The protein below binds the small molecule below.
Small molecule (SMILES): O=P(O)(O)OC[C@H]1O[C@](O)(COP(=O)(O)O)[C@@H](O)[C@@H]1O

Sequence of chain 1.D:
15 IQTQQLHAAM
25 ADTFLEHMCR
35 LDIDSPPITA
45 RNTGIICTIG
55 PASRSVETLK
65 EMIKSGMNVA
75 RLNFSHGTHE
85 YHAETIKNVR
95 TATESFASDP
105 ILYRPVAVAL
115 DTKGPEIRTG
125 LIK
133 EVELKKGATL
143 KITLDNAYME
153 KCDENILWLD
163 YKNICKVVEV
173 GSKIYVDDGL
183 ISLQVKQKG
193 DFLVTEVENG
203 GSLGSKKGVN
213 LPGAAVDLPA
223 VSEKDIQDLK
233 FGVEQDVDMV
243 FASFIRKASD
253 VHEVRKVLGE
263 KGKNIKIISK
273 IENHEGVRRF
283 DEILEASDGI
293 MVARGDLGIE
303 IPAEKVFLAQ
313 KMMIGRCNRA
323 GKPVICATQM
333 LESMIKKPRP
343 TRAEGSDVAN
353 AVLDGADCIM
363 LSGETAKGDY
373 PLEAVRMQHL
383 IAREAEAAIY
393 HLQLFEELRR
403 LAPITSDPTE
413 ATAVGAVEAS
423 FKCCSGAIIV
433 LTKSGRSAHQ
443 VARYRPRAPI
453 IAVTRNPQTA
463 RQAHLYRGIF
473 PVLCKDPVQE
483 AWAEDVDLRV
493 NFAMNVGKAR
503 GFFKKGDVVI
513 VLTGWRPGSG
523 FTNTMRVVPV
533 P

Binding-site contacts:
Ligand atom O6P contacts residue ARG438 of chain 1.D at 3.7 Å.
Ligand atom O3 contacts residue ARG518 of chain 1.D at 2.8 Å (salt-bridge).
Ligand atom O3P contacts residue LYS435 of chain 1.D at 2.6 Å (salt-bridge).
Ligand atom P2 contacts residue THR434 of chain 1.D at 3.7 Å.
Ligand atom O1P contacts residue TRP484 of chain 1.D at 2.9 Å (h-bond).
Ligand atom O3 contacts residue GLY516 of chain 1.D at 3.0 Å.
Ligand atom O5P contacts residue LYS435 of chain 1.D at 3.4 Å (salt-bridge).
Ligand atom O4 contacts residue THR524 of chain 1.D at 3.6 Å (h-bond).
Ligand atom C6 contacts residue THR524 of chain 1.D at 3.3 Å.
Ligand atom O6P contacts residue SER439 of chain 1.D at 2.6 Å (h-bond).
Ligand atom O6P contacts residue THR434 of chain 1.D at 2.7 Å (h-bond).
Ligand atom O6 contacts residue LYS435 of chain 1.D at 3.2 Å (salt-bridge).
Ligand atom O4 contacts residue GLY520 of chain 1.D at 2.7 Å (h-bond).
Ligand atom C4 contacts residue GLY520 of chain 1.D at 3.4 Å.
Ligand atom P1 contacts residue ARG491 of chain 1.D at 3.6 Å.
Ligand atom O2P contacts residue ARG491 of chain 1.D at 2.8 Å (salt-bridge).
Ligand atom C6 contacts residue SER439 of chain 1.D at 3.6 Å.
Ligand atom O4P contacts residue GLY522 of chain 1.D at 3.0 Å (h-bond).
Ligand atom C4 contacts residue THR524 of chain 1.D at 3.7 Å.
Ligand atom O3P contacts residue PRO519 of chain 1.D at 3.5 Å.
Ligand atom O5P contacts residue SER521 of chain 1.D at 2.6 Å (h-bond).
Ligand atom O2P contacts residue LYS435 of chain 1.D at 2.8 Å (salt-bridge).
Ligand atom C6 contacts residue LEU433 of chain 1.D at 3.7 Å (hydrophobic).
Ligand atom O2 contacts residue GLY516 of chain 1.D at 3.5 Å (h-bond).
Ligand atom C3 contacts residue GLY520 of chain 1.D at 3.7 Å.
Ligand atom P1 contacts residue LYS435 of chain 1.D at 3.3 Å.
Ligand atom C5 contacts residue GLY520 of chain 1.D at 3.5 Å.
Ligand atom O1P contacts residue ARG491 of chain 1.D at 2.8 Å (salt-bridge).
Ligand atom P2 contacts residue SER521 of chain 1.D at 3.7 Å.
Ligand atom P2 contacts residue SER439 of chain 1.D at 3.5 Å.
Ligand atom O4 contacts residue PHE523 of chain 1.D at 2.9 Å (h-bond).
Ligand atom C3 contacts residue ARG518 of chain 1.D at 3.3 Å.
Ligand atom O1 contacts residue GLY520 of chain 1.D at 3.7 Å.
Ligand atom O5P contacts residue SER436 of chain 1.D at 2.7 Å (h-bond).
Ligand atom O6 contacts residue THR434 of chain 1.D at 3.6 Å.
Ligand atom O4P contacts residue SER521 of chain 1.D at 3.7 Å.
Ligand atom O2 contacts residue LEU433 of chain 1.D at 3.5 Å.
Ligand atom O4P contacts residue SER439 of chain 1.D at 3.4 Å (h-bond).
Ligand atom O3P contacts residue GLY520 of chain 1.D at 2.9 Å (h-bond).
Ligand atom O4 contacts residue GLY522 of chain 1.D at 3.7 Å.